Binding-site contacts:
Ligand atom C3 contacts residue MET151 of chain 45.B at 4.1 Å (hydrophobic).
Ligand atom C1 contacts residue MET151 of chain 45.B at 4.2 Å (hydrophobic).
Ligand atom O4 contacts residue MET151 of chain 45.B at 4.4 Å.
Ligand atom C4 contacts residue MET151 of chain 45.B at 3.5 Å (hydrophobic).
Ligand atom C1 contacts residue ASN154 of chain 45.B at 1.4 Å.
Ligand atom C2 contacts residue MET151 of chain 45.B at 4.0 Å (hydrophobic).
Ligand atom C3 contacts residue ASN154 of chain 45.B at 3.9 Å.
Ligand atom C2 contacts residue ASN154 of chain 45.B at 2.5 Å.
Ligand atom O3 contacts residue MET151 of chain 45.B at 4.2 Å.
Ligand atom N2 contacts residue ASN154 of chain 45.B at 2.9 Å.
Ligand atom C5 contacts residue MET151 of chain 45.B at 4.1 Å (hydrophobic).
Ligand atom O7 contacts residue ASN154 of chain 45.B at 4.3 Å.
Ligand atom C7 contacts residue ASN154 of chain 45.B at 3.4 Å.
Ligand atom C5 contacts residue ASN154 of chain 45.B at 3.7 Å.
Ligand atom C8 contacts residue ASN154 of chain 45.B at 3.0 Å.
Ligand atom O5 contacts residue MET151 of chain 45.B at 3.7 Å.
Ligand atom O5 contacts residue ASN154 of chain 45.B at 2.4 Å (h-bond).
Ligand atom C4 contacts residue ASN154 of chain 45.B at 4.2 Å.

Sequence of chain 45.B:
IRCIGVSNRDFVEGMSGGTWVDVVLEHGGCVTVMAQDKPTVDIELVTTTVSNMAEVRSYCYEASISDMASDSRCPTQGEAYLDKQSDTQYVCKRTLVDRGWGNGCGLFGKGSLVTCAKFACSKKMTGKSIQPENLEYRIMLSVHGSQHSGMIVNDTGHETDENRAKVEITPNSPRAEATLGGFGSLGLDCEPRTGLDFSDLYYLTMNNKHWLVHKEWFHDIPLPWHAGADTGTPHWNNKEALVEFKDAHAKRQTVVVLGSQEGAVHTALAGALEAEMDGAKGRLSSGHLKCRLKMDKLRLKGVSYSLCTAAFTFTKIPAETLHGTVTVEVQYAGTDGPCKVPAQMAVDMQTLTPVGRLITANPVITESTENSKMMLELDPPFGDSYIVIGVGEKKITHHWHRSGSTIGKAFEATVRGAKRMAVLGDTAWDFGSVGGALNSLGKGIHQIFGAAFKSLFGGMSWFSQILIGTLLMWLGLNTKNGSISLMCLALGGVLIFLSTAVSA

A protein and the small-molecule ligand that binds it are described below.
Small molecule (SMILES): CC(=O)N[C@@H]1[C@@H](O)[C@H](O)[C@@H](CO)O[C@H]1O